Sequence of chain 56.C:
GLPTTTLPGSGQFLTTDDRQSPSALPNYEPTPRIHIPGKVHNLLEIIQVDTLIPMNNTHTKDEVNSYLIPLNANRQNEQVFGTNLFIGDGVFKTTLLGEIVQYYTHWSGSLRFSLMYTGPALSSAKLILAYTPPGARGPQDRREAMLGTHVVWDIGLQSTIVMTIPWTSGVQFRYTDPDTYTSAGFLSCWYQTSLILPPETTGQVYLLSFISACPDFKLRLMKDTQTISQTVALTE

A small-molecule ligand and the protein it binds are described below.
Small molecule (SMILES): Cc1cc(CCCCCOc2ccc(C3=NCCO3)cc2)on1

Sequence of chain 56.A:
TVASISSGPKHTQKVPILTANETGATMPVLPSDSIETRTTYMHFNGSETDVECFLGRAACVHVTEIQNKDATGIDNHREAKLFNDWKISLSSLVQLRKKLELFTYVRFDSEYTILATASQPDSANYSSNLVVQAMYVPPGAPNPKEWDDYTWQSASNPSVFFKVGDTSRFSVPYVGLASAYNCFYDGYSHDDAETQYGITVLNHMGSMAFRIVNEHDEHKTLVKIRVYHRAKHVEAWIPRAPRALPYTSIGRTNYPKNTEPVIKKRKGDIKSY

Binding-site contacts:
Ligand atom N3A contacts residue PRO174 of chain 56.A at 3.7 Å.
Ligand atom C3B contacts residue TYR152 of chain 56.A at 3.7 Å (hydrophobic).
Ligand atom N3A contacts residue ALA24 of chain 56.C at 3.8 Å.
Ligand atom C1B contacts residue ILE104 of chain 56.A at 4.0 Å (hydrophobic).
Ligand atom N3A contacts residue TYR152 of chain 56.A at 3.5 Å.
Ligand atom N3A contacts residue PHE186 of chain 56.A at 4.0 Å.
Ligand atom C4C contacts residue VAL188 of chain 56.A at 3.7 Å (hydrophobic).
Ligand atom C4C contacts residue VAL191 of chain 56.A at 3.0 Å (hydrophobic).
Ligand atom C4 contacts residue TYR197 of chain 56.A at 3.8 Å (hydrophobic).
Ligand atom C4B contacts residue PHE186 of chain 56.A at 3.6 Å (hydrophobic).
Ligand atom C4 contacts residue LEU106 of chain 56.A at 3.9 Å (hydrophobic).
Ligand atom C2A contacts residue PHE186 of chain 56.A at 3.3 Å (hydrophobic).
Ligand atom C5A contacts residue VAL176 of chain 56.A at 3.6 Å (hydrophobic).
Ligand atom C3B contacts residue VAL188 of chain 56.A at 3.8 Å (hydrophobic).
Ligand atom C6B contacts residue ILE104 of chain 56.A at 3.6 Å (hydrophobic).
Ligand atom C5B contacts residue TYR128 of chain 56.A at 4.0 Å (hydrophobic).
Ligand atom C5C contacts residue VAL191 of chain 56.A at 3.8 Å (hydrophobic).
Ligand atom O1A contacts residue PHE186 of chain 56.A at 3.0 Å.
Ligand atom C5A contacts residue ALA150 of chain 56.A at 3.6 Å (hydrophobic).
Ligand atom O1 contacts residue MET221 of chain 56.A at 3.9 Å.
Ligand atom C2C contacts residue MET221 of chain 56.A at 4.0 Å (hydrophobic).
Ligand atom N2 contacts residue LEU106 of chain 56.A at 3.8 Å.
Ligand atom O1B contacts residue ILE104 of chain 56.A at 3.9 Å.
Ligand atom O1B contacts residue TYR128 of chain 56.A at 3.4 Å (h-bond).
Ligand atom C1C contacts residue LEU106 of chain 56.A at 3.8 Å (hydrophobic).
Ligand atom C2B contacts residue VAL188 of chain 56.A at 3.5 Å (hydrophobic).
Ligand atom C2C contacts residue TYR197 of chain 56.A at 3.7 Å (hydrophobic).
Ligand atom O1 contacts residue LEU106 of chain 56.A at 3.7 Å.
Ligand atom C2A contacts residue TYR152 of chain 56.A at 3.6 Å (hydrophobic).
Ligand atom C6B contacts residue TYR128 of chain 56.A at 3.3 Å (hydrophobic).
Ligand atom C5 contacts residue LEU106 of chain 56.A at 3.8 Å (hydrophobic).
Ligand atom C1B contacts residue VAL188 of chain 56.A at 3.8 Å (hydrophobic).
Ligand atom C1B contacts residue TYR128 of chain 56.A at 3.6 Å (hydrophobic).
Ligand atom C5B contacts residue MET224 of chain 56.A at 3.8 Å (hydrophobic).
Ligand atom C1C contacts residue TYR128 of chain 56.A at 3.7 Å (hydrophobic).
Ligand atom C3C contacts residue TYR128 of chain 56.A at 3.4 Å (hydrophobic).
Ligand atom C4B contacts residue TYR152 of chain 56.A at 3.8 Å (hydrophobic).
Ligand atom C5A contacts residue PHE186 of chain 56.A at 3.5 Å (hydrophobic).
Ligand atom C4A contacts residue PRO174 of chain 56.A at 3.1 Å (hydrophobic).
Ligand atom C5B contacts residue PHE186 of chain 56.A at 3.9 Å (hydrophobic).